Binding-site contacts:
Ligand atom N6 contacts residue ASN478 of chain 1.F at 2.9 Å (h-bond).
Ligand atom O1B contacts residue MG1 of chain 1.UA at 2.1 Å.
Ligand atom N1 contacts residue ALA479 of chain 1.F at 2.8 Å (h-bond).
Ligand atom N6 contacts residue ALA480 of chain 1.F at 3.5 Å.
Ligand atom PA contacts residue MG1 of chain 1.UA at 3.4 Å.
Ligand atom O2' contacts residue GLY414 of chain 1.F at 2.4 Å (h-bond).
Ligand atom PG contacts residue MG1 of chain 1.UA at 3.3 Å.
Ligand atom O3B contacts residue THR89 of chain 1.F at 3.2 Å (h-bond).
Ligand atom PB contacts residue THR90 of chain 1.F at 3.5 Å.
Ligand atom PB contacts residue MG1 of chain 1.UA at 3.3 Å.
Ligand atom O1B contacts residue GLY87 of chain 1.F at 3.1 Å (h-bond).
Ligand atom N6 contacts residue ILE492 of chain 1.F at 3.5 Å.
Ligand atom N1 contacts residue ASN478 of chain 1.F at 3.5 Å.
Ligand atom O2A contacts residue MG1 of chain 1.UA at 2.1 Å.
Ligand atom O5' contacts residue GLY31 of chain 1.F at 3.6 Å.
Ligand atom C3' contacts residue ASP494 of chain 1.F at 3.1 Å.
Ligand atom N3 contacts residue GLY414 of chain 1.F at 3.6 Å.
Ligand atom O1A contacts residue GLY31 of chain 1.F at 3.5 Å (h-bond).
Ligand atom O3G contacts residue THR89 of chain 1.F at 3.2 Å (h-bond).
Ligand atom O1A contacts residue TL1 of chain 1.TA at 3.1 Å.
Ligand atom O3' contacts residue ASP494 of chain 1.F at 2.6 Å (salt-bridge).
Ligand atom O2B contacts residue THR90 of chain 1.F at 2.4 Å (h-bond).
Ligand atom C5 contacts residue PRO32 of chain 1.F at 3.6 Å (hydrophobic).
Ligand atom C2 contacts residue ALA479 of chain 1.F at 3.4 Å (hydrophobic).
Ligand atom C6 contacts residue ILE492 of chain 1.F at 3.5 Å (hydrophobic).
Ligand atom O2' contacts residue ASP494 of chain 1.F at 2.9 Å (salt-bridge).
Ligand atom O2B contacts residue THR88 of chain 1.F at 3.4 Å (h-bond).
Ligand atom O2G contacts residue ASP86 of chain 1.F at 3.4 Å (salt-bridge).
Ligand atom O2G contacts residue MG1 of chain 1.UA at 2.1 Å.
Ligand atom O2' contacts residue GLY413 of chain 1.F at 3.3 Å.
Ligand atom O2B contacts residue THR89 of chain 1.F at 3.0 Å (h-bond).
Ligand atom O2B contacts residue GLY87 of chain 1.F at 3.1 Å.
Ligand atom O1A contacts residue THR29 of chain 1.F at 3.6 Å (h-bond).
Ligand atom O3G contacts residue TL1 of chain 1.TA at 2.7 Å.
Ligand atom O3B contacts residue THR88 of chain 1.F at 3.3 Å (h-bond).
Ligand atom S1G contacts residue THR88 of chain 1.F at 3.1 Å (h-bond).
Ligand atom O1B contacts residue ASP86 of chain 1.F at 2.8 Å (salt-bridge).
Ligand atom C2 contacts residue TYR477 of chain 1.F at 3.4 Å (hydrophobic).
Ligand atom C2' contacts residue ASP494 of chain 1.F at 3.2 Å.
Ligand atom PB contacts residue GLY87 of chain 1.F at 3.6 Å.

Sequence of chain 1.F:
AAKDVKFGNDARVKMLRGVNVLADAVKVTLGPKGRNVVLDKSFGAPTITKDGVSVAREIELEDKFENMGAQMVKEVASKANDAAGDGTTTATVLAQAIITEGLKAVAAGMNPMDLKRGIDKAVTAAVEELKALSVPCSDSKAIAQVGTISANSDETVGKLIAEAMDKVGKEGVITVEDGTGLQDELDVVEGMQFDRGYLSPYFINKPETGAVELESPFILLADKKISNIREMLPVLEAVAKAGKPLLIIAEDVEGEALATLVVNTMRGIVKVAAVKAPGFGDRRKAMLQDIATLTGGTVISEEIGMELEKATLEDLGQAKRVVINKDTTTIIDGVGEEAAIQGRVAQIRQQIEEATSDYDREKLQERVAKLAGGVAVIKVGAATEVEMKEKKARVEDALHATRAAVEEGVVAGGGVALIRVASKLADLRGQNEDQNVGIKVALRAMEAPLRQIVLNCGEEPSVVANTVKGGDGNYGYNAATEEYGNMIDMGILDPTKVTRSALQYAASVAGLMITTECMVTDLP

This protein binds this small molecule.
Small molecule (SMILES): Nc1ncnc2c1ncn2[C@@H]1O[C@H](COP(=O)(O)OP(=O)(O)OP(O)(O)=S)[C@@H](O)[C@H]1O